Sequence of chain 1.B:
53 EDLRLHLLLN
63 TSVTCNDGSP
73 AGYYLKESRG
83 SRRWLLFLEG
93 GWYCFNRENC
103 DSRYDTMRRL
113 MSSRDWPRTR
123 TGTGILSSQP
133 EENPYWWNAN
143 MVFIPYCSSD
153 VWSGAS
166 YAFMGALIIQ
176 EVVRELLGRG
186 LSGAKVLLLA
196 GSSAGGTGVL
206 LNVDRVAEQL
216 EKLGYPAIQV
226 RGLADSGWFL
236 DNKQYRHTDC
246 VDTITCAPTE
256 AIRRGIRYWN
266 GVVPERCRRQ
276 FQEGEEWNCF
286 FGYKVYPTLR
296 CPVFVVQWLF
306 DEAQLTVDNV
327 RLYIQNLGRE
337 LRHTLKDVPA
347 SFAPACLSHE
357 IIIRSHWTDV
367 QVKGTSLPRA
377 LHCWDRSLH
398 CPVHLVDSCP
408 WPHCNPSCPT

This small molecule binds to this protein.
Small molecule (SMILES): CC(=O)N[C@@H]1[C@@H](O)[C@H](O)[C@@H](CO)O[C@H]1O

Binding-site contacts:
Ligand atom C6 contacts residue ASN62 of chain 1.B at 4.1 Å.
Ligand atom C3 contacts residue ASN62 of chain 1.B at 3.9 Å.
Ligand atom C1 contacts residue ASN62 of chain 1.B at 1.5 Å.
Ligand atom N2 contacts residue ASN62 of chain 1.B at 3.6 Å (h-bond).
Ligand atom C5 contacts residue ASN62 of chain 1.B at 3.1 Å.
Ligand atom C2 contacts residue ASN62 of chain 1.B at 2.9 Å.
Ligand atom C7 contacts residue ASN62 of chain 1.B at 3.7 Å.
Ligand atom O5 contacts residue ASN62 of chain 1.B at 2.2 Å (h-bond).
Ligand atom C6 contacts residue GLN175 of chain 1.B at 4.4 Å.
Ligand atom O7 contacts residue ASN62 of chain 1.B at 3.2 Å.
Ligand atom C4 contacts residue ASN62 of chain 1.B at 4.1 Å.